Sequence of chain 1.I:
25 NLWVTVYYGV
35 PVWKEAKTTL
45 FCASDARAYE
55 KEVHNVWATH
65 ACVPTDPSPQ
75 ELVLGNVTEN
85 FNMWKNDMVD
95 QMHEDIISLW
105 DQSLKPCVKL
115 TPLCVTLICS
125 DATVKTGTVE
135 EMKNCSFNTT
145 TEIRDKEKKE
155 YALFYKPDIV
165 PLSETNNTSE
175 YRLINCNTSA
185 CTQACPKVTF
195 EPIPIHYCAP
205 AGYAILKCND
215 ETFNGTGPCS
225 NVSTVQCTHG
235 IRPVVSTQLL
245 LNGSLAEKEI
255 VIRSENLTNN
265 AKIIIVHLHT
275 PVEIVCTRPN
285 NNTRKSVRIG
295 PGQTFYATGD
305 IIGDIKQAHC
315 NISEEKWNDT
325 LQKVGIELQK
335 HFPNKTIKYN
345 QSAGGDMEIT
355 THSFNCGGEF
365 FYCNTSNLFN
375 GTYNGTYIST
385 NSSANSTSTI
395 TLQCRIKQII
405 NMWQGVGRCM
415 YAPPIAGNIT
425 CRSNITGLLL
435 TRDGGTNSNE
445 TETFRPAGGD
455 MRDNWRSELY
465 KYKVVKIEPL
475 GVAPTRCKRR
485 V

Binding-site contacts:
Ligand atom C8 contacts residue NAG2 of chain 1.XA at 3.8 Å.
Ligand atom C3 contacts residue ASN374 of chain 1.I at 3.8 Å.
Ligand atom N2 contacts residue ASN374 of chain 1.I at 2.9 Å (h-bond).
Ligand atom C4 contacts residue ASN374 of chain 1.I at 4.2 Å.
Ligand atom O5 contacts residue ASN374 of chain 1.I at 2.4 Å (h-bond).
Ligand atom C2 contacts residue ASN374 of chain 1.I at 2.5 Å.
Ligand atom C8 contacts residue SER370 of chain 1.I at 3.5 Å.
Ligand atom C7 contacts residue ASN374 of chain 1.I at 3.9 Å.
Ligand atom C1 contacts residue ASN374 of chain 1.I at 1.4 Å.
Ligand atom O7 contacts residue ASN371 of chain 1.I at 4.4 Å.
Ligand atom C7 contacts residue SER370 of chain 1.I at 4.2 Å.
Ligand atom C5 contacts residue ASN374 of chain 1.I at 3.7 Å.
Ligand atom O7 contacts residue ASN374 of chain 1.I at 4.4 Å.
Ligand atom C8 contacts residue GLN345 of chain 1.I at 4.2 Å.

The small molecule below binds the protein below.
Small molecule (SMILES): CC(=O)N[C@H]1[C@H](O[C@H]2[C@H](O)[C@@H](NC(C)=O)CO[C@@H]2CO)O[C@H](CO)[C@@H](O)[C@@H]1O